This small molecule binds to this protein.
Small molecule (SMILES): CC(=O)N[C@H]1[C@H](O[C@H]2[C@H](O)[C@@H](NC(C)=O)CO[C@@H]2CO)O[C@H](CO)[C@@H](O[C@@H]2O[C@H](CO[C@H]3O[C@H](CO)[C@@H](O)[C@H](O)[C@@H]3O)[C@@H](O)[C@H](O[C@H]3O[C@H](CO)[C@@H](O)[C@H](O)[C@@H]3O)[C@@H]2O)[C@@H]1O

Binding-site contacts:
Ligand atom C4 contacts residue ASN264 of chain 1.A at 4.2 Å.
Ligand atom C1 contacts residue ASN264 of chain 1.A at 1.4 Å.
Ligand atom O6 contacts residue SER211 of chain 1.A at 2.8 Å (h-bond).
Ligand atom O7 contacts residue PHE377 of chain 1.A at 3.7 Å.
Ligand atom C5 contacts residue ASN264 of chain 1.A at 3.6 Å.
Ligand atom C6 contacts residue GLU213 of chain 1.A at 3.5 Å.
Ligand atom O4 contacts residue GLU213 of chain 1.A at 4.2 Å.
Ligand atom C3 contacts residue ASN264 of chain 1.A at 3.7 Å.
Ligand atom C7 contacts residue VAL446 of chain 1.A at 4.3 Å (hydrophobic).
Ligand atom C8 contacts residue VAL446 of chain 1.A at 3.2 Å (hydrophobic).
Ligand atom C5 contacts residue NAG1 of chain 1.H at 4.3 Å.
Ligand atom C4 contacts residue VAL446 of chain 1.A at 3.9 Å (hydrophobic).
Ligand atom C3 contacts residue VAL446 of chain 1.A at 3.9 Å (hydrophobic).
Ligand atom C5 contacts residue VAL446 of chain 1.A at 3.5 Å (hydrophobic).
Ligand atom O6 contacts residue GLU213 of chain 1.A at 3.1 Å (salt-bridge).
Ligand atom C1 contacts residue SER447 of chain 1.A at 3.8 Å.
Ligand atom O5 contacts residue NAG1 of chain 1.H at 3.6 Å.
Ligand atom C2 contacts residue SER447 of chain 1.A at 3.9 Å.
Ligand atom C7 contacts residue ASN378 of chain 1.A at 4.1 Å.
Ligand atom C6 contacts residue GLU213 of chain 1.A at 3.6 Å.
Ligand atom O6 contacts residue GLY380 of chain 1.A at 3.5 Å.
Ligand atom N2 contacts residue SER447 of chain 1.A at 3.4 Å.
Ligand atom C8 contacts residue VAL256 of chain 1.A at 3.6 Å (hydrophobic).
Ligand atom N2 contacts residue ASN264 of chain 1.A at 2.9 Å (h-bond).
Ligand atom N2 contacts residue PHE377 of chain 1.A at 4.3 Å.
Ligand atom O7 contacts residue ASN378 of chain 1.A at 3.3 Å (h-bond).
Ligand atom C5 contacts residue GLU213 of chain 1.A at 3.4 Å.
Ligand atom O5 contacts residue VAL446 of chain 1.A at 4.3 Å.
Ligand atom C1 contacts residue NAG1 of chain 1.H at 4.0 Å.
Ligand atom O4 contacts residue VAL446 of chain 1.A at 3.7 Å.
Ligand atom C7 contacts residue ASN264 of chain 1.A at 3.9 Å.
Ligand atom C3 contacts residue SER447 of chain 1.A at 4.0 Å.
Ligand atom C6 contacts residue SER211 of chain 1.A at 3.5 Å.
Ligand atom C7 contacts residue PHE377 of chain 1.A at 3.6 Å (hydrophobic).
Ligand atom C8 contacts residue LEU263 of chain 1.A at 3.7 Å (hydrophobic).
Ligand atom O5 contacts residue ASN264 of chain 1.A at 2.3 Å (h-bond).
Ligand atom C8 contacts residue PHE377 of chain 1.A at 3.4 Å (hydrophobic).
Ligand atom O3 contacts residue CYS445 of chain 1.A at 4.2 Å.
Ligand atom O5 contacts residue GLU213 of chain 1.A at 4.3 Å.
Ligand atom C2 contacts residue ASN264 of chain 1.A at 2.4 Å.

Sequence of chain 1.A:
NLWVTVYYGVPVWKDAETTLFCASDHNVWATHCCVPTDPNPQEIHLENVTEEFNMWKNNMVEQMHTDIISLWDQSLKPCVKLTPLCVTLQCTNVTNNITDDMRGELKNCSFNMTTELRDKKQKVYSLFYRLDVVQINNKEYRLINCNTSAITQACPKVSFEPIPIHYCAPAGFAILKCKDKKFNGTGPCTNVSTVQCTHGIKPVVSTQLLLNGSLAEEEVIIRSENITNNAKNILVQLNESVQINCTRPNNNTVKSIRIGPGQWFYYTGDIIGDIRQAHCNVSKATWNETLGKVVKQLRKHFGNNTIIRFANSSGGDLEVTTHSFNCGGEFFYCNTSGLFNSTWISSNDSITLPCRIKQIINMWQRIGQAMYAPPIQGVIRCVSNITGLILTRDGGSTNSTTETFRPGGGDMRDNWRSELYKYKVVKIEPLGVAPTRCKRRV